The protein below binds the small molecule below.
Small molecule (SMILES): CC(=O)N[C@@H]1[C@@H](O)[C@H](O)[C@@H](CO)O[C@H]1O

Sequence of chain 1.B:
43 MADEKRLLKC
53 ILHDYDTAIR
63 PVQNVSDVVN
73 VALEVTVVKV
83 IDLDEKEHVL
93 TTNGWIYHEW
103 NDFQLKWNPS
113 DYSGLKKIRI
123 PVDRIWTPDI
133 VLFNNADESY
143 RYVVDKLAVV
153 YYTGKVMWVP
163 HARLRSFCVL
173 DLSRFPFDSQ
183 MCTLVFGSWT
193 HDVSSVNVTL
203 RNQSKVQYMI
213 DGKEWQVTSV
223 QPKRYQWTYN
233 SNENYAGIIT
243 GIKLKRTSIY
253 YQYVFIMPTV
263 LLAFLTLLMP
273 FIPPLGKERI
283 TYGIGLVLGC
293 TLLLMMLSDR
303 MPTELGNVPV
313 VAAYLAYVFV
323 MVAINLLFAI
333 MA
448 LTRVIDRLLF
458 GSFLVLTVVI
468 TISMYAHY

Binding-site contacts:
Ligand atom C2 contacts residue ARG226 of chain 1.B at 4.5 Å.
Ligand atom C8 contacts residue ASN199 of chain 1.B at 4.3 Å.
Ligand atom C7 contacts residue ASN199 of chain 1.B at 3.1 Å.
Ligand atom C4 contacts residue ARG226 of chain 1.B at 4.4 Å.
Ligand atom C4 contacts residue ASN199 of chain 1.B at 4.2 Å.
Ligand atom O6 contacts residue ARG226 of chain 1.B at 3.5 Å (salt-bridge).
Ligand atom C5 contacts residue ARG226 of chain 1.B at 3.2 Å.
Ligand atom O6 contacts residue THR201 of chain 1.B at 4.0 Å.
Ligand atom C8 contacts residue VAL195 of chain 1.B at 3.9 Å (hydrophobic).
Ligand atom C6 contacts residue THR201 of chain 1.B at 4.4 Å.
Ligand atom C7 contacts residue VAL195 of chain 1.B at 4.5 Å (hydrophobic).
Ligand atom N2 contacts residue ASN199 of chain 1.B at 2.9 Å (h-bond).
Ligand atom C6 contacts residue ARG226 of chain 1.B at 3.9 Å.
Ligand atom O7 contacts residue ASN199 of chain 1.B at 3.0 Å (h-bond).
Ligand atom C1 contacts residue ARG226 of chain 1.B at 3.2 Å.
Ligand atom O5 contacts residue ASN199 of chain 1.B at 2.4 Å (h-bond).
Ligand atom C5 contacts residue ASN199 of chain 1.B at 3.7 Å.
Ligand atom C3 contacts residue ASN199 of chain 1.B at 3.8 Å.
Ligand atom O5 contacts residue ARG226 of chain 1.B at 3.1 Å (salt-bridge).
Ligand atom C1 contacts residue ASN199 of chain 1.B at 1.4 Å.
Ligand atom C2 contacts residue ASN199 of chain 1.B at 2.5 Å.